Binding-site contacts:
Ligand atom C3 contacts residue TYR219 of chain 1.A at 3.9 Å (hydrophobic).
Ligand atom F contacts residue ARG220 of chain 1.A at 3.5 Å.
Ligand atom C6 contacts residue MET208 of chain 1.A at 3.5 Å (hydrophobic).
Ligand atom C4 contacts residue MET208 of chain 1.A at 3.9 Å (hydrophobic).
Ligand atom C10 contacts residue TYR219 of chain 1.A at 3.2 Å (hydrophobic).
Ligand atom C8 contacts residue ILE207 of chain 1.A at 4.0 Å (hydrophobic).
Ligand atom C9 contacts residue ARG220 of chain 1.A at 4.0 Å.
Ligand atom C10 contacts residue ARG220 of chain 1.A at 4.3 Å.
Ligand atom C3 contacts residue ASP221 of chain 1.A at 3.7 Å.
Ligand atom C10 contacts residue MET208 of chain 1.A at 4.1 Å (hydrophobic).
Ligand atom C10 contacts residue ILE207 of chain 1.A at 4.4 Å (hydrophobic).
Ligand atom N contacts residue ASP221 of chain 1.A at 4.4 Å.
Ligand atom F contacts residue MET208 of chain 1.A at 4.3 Å.
Ligand atom C7 contacts residue MET208 of chain 1.A at 4.1 Å (hydrophobic).
Ligand atom C6 contacts residue ASP221 of chain 1.A at 4.4 Å.
Ligand atom C8 contacts residue MET208 of chain 1.A at 4.5 Å (hydrophobic).
Ligand atom F contacts residue TYR219 of chain 1.A at 2.5 Å.
Ligand atom C9 contacts residue MET208 of chain 1.A at 4.1 Å (hydrophobic).
Ligand atom C2 contacts residue TYR219 of chain 1.A at 3.8 Å (hydrophobic).
Ligand atom N1 contacts residue MET208 of chain 1.A at 3.5 Å.
Ligand atom C9 contacts residue ILE207 of chain 1.A at 3.7 Å (hydrophobic).
Ligand atom F contacts residue ASP221 of chain 1.A at 3.1 Å.
Ligand atom C9 contacts residue TYR219 of chain 1.A at 3.5 Å (hydrophobic).
Ligand atom C contacts residue ASP221 of chain 1.A at 4.0 Å.
Ligand atom C9 contacts residue GLU206 of chain 1.A at 3.4 Å.
Ligand atom C9 contacts residue ASP221 of chain 1.A at 3.8 Å.
Ligand atom N contacts residue MET208 of chain 1.A at 3.7 Å.
Ligand atom C6 contacts residue TYR219 of chain 1.A at 4.3 Å (hydrophobic).
Ligand atom C10 contacts residue ASP221 of chain 1.A at 3.5 Å.
Ligand atom C8 contacts residue GLU206 of chain 1.A at 3.5 Å.
Ligand atom C1 contacts residue ASP221 of chain 1.A at 4.5 Å.
Ligand atom O contacts residue LEU196 of chain 1.A at 3.6 Å.
Ligand atom O contacts residue MET208 of chain 1.A at 4.0 Å.

Sequence of chain 1.A:
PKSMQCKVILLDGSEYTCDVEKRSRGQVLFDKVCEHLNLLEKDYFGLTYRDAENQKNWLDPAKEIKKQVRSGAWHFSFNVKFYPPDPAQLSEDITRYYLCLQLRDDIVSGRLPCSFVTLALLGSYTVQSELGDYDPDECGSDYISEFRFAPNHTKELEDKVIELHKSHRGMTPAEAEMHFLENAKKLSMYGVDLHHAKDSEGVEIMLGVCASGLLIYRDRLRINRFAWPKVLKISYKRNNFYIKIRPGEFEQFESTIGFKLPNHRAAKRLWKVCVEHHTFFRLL

A small-molecule ligand and the protein it binds are described below.
Small molecule (SMILES): CC1(C)CN(c2ncccc2F)C[C@@H]1O